Sequence of chain 2.B:
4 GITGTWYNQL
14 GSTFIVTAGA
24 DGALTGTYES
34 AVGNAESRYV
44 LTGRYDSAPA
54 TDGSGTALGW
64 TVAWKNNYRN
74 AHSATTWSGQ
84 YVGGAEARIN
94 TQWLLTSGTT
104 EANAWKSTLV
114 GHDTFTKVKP

A small-molecule ligand and the protein it binds are described below.
Small molecule (SMILES): O=C(O)CCCC[C@H]1SC[C@@H]2NC(=O)N[C@@H]21

Sequence of chain 1.A:
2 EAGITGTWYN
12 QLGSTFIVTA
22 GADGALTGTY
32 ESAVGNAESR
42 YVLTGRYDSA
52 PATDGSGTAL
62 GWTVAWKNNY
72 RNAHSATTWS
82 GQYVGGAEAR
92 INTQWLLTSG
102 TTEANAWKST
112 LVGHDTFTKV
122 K

Binding-site contacts:
Ligand atom C8 contacts residue BTN1 of chain 1.C at 0.0 Å.
Ligand atom C10 contacts residue TRP67 of chain 1.A at 3.5 Å (hydrophobic).
Ligand atom N2 contacts residue SER33 of chain 1.A at 3.0 Å (h-bond).
Ligand atom O11 contacts residue ASN37 of chain 1.A at 2.8 Å (h-bond).
Ligand atom O3 contacts residue ASN11 of chain 1.A at 3.0 Å (h-bond).
Ligand atom C3 contacts residue BTN1 of chain 1.C at 0.0 Å.
Ligand atom C7 contacts residue BTN1 of chain 1.C at 0.0 Å.
Ligand atom C9 contacts residue BTN1 of chain 1.C at 0.0 Å.
Ligand atom C10 contacts residue BTN1 of chain 1.C at 0.0 Å.
Ligand atom N1 contacts residue ASP116 of chain 1.A at 2.8 Å (salt-bridge).
Ligand atom S1 contacts residue LEU98 of chain 1.A at 3.6 Å.
Ligand atom C3 contacts residue LEU13 of chain 1.A at 3.7 Å (hydrophobic).
Ligand atom N1 contacts residue BTN1 of chain 1.C at 0.0 Å (h-bond).
Ligand atom S1 contacts residue BTN1 of chain 1.C at 1.4 Å (h-bond).
Ligand atom C8 contacts residue TRP67 of chain 1.A at 3.7 Å (hydrophobic).
Ligand atom C5 contacts residue BTN1 of chain 1.C at 0.0 Å.
Ligand atom C6 contacts residue TRP96 of chain 1.A at 3.4 Å (hydrophobic).
Ligand atom S1 contacts residue THR78 of chain 1.A at 3.4 Å (h-bond).
Ligand atom N1 contacts residue LEU13 of chain 1.A at 3.7 Å.
Ligand atom O3 contacts residue TYR31 of chain 1.A at 2.7 Å (h-bond).
Ligand atom C6 contacts residue BTN1 of chain 1.C at 0.0 Å.
Ligand atom C4 contacts residue VAL35 of chain 1.A at 3.7 Å (hydrophobic).
Ligand atom O11 contacts residue GLY36 of chain 1.A at 3.6 Å.
Ligand atom N2 contacts residue BTN1 of chain 1.C at 0.0 Å (h-bond).
Ligand atom C3 contacts residue SER15 of chain 1.A at 3.6 Å.
Ligand atom O3 contacts residue BTN1 of chain 1.C at 0.0 Å (h-bond).
Ligand atom N2 contacts residue VAL35 of chain 1.A at 3.6 Å.
Ligand atom C11 contacts residue ASN37 of chain 1.A at 3.6 Å.
Ligand atom C3 contacts residue TYR31 of chain 1.A at 3.5 Å (hydrophobic).
Ligand atom C2 contacts residue BTN1 of chain 1.C at 0.0 Å.
Ligand atom O11 contacts residue BTN1 of chain 1.C at 0.0 Å (h-bond).
Ligand atom C10 contacts residue ASN37 of chain 1.A at 3.7 Å.
Ligand atom C11 contacts residue BTN1 of chain 1.C at 0.0 Å.
Ligand atom C3 contacts residue ASP116 of chain 1.A at 3.7 Å.
Ligand atom C7 contacts residue SER33 of chain 1.A at 3.5 Å.
Ligand atom C9 contacts residue TRP67 of chain 1.A at 3.8 Å (hydrophobic).
Ligand atom C4 contacts residue BTN1 of chain 1.C at 0.0 Å.
Ligand atom O12 contacts residue BTN1 of chain 1.C at 0.0 Å (h-bond).
Ligand atom O12 contacts residue SER76 of chain 1.A at 2.8 Å (h-bond).
Ligand atom O3 contacts residue SER15 of chain 1.A at 2.7 Å (h-bond).